Sequence of chain 1.C:
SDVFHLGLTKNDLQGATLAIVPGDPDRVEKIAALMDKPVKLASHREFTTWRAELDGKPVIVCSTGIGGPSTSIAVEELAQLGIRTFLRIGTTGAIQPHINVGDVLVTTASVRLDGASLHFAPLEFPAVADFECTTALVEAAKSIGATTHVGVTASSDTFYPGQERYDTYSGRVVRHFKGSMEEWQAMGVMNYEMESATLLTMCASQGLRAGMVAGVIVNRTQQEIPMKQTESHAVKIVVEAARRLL

A small-molecule ligand and the protein it binds are described below.
Small molecule (SMILES): O=P(O)(O)O[C@H]1O[C@H](CO)[C@@H](O)[C@H]1O

Sequence of chain 1.D:
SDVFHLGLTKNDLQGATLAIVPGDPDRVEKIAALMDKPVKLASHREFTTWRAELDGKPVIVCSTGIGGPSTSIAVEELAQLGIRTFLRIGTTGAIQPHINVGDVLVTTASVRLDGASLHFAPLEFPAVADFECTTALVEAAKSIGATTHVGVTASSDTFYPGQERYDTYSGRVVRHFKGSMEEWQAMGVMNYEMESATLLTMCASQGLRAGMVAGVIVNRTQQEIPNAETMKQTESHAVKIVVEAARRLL

Binding-site contacts:
Ligand atom O1 contacts residue GLU198 of chain 1.D at 3.8 Å.
Ligand atom O3P contacts residue THR94 of chain 1.D at 2.7 Å (h-bond).
Ligand atom O2P contacts residue ARG30 of chain 1.D at 3.3 Å (salt-bridge).
Ligand atom C2 contacts residue MET197 of chain 1.D at 3.8 Å (hydrophobic).
Ligand atom C5 contacts residue URF1 of chain 1.T at 3.5 Å.
Ligand atom C5 contacts residue HIS8 of chain 1.C at 3.5 Å.
Ligand atom O1P contacts residue ARG48 of chain 1.C at 3.2 Å (salt-bridge).
Ligand atom O2P contacts residue THR94 of chain 1.D at 3.9 Å.
Ligand atom O2 contacts residue GLU198 of chain 1.D at 2.5 Å (salt-bridge).
Ligand atom C1 contacts residue THR94 of chain 1.D at 3.1 Å.
Ligand atom P contacts residue THR94 of chain 1.D at 3.9 Å.
Ligand atom C1 contacts residue URF1 of chain 1.T at 3.6 Å.
Ligand atom C3 contacts residue GLU198 of chain 1.D at 3.4 Å.
Ligand atom O5 contacts residue PHE162 of chain 1.D at 3.9 Å.
Ligand atom C2 contacts residue GLU198 of chain 1.D at 3.4 Å.
Ligand atom C5 contacts residue PHE162 of chain 1.D at 3.9 Å (hydrophobic).
Ligand atom C3 contacts residue MET197 of chain 1.D at 3.7 Å (hydrophobic).
Ligand atom O1P contacts residue GLY26 of chain 1.D at 3.5 Å.
Ligand atom O3 contacts residue ILE69 of chain 1.D at 3.4 Å.
Ligand atom O2 contacts residue GLU196 of chain 1.D at 3.4 Å.
Ligand atom O3P contacts residue ARG30 of chain 1.D at 3.3 Å (salt-bridge).
Ligand atom O2P contacts residue GLY93 of chain 1.D at 3.2 Å.
Ligand atom O1 contacts residue ARG91 of chain 1.D at 3.7 Å.
Ligand atom O4 contacts residue URF1 of chain 1.T at 3.0 Å (h-bond).
Ligand atom O5 contacts residue HIS8 of chain 1.C at 2.9 Å (h-bond).
Ligand atom O1 contacts residue THR94 of chain 1.D at 3.4 Å (h-bond).
Ligand atom O3P contacts residue ARG48 of chain 1.C at 3.3 Å (salt-bridge).
Ligand atom O2 contacts residue MET197 of chain 1.D at 2.8 Å (h-bond).
Ligand atom O3 contacts residue GLU198 of chain 1.D at 2.6 Å (salt-bridge).
Ligand atom O5 contacts residue URF1 of chain 1.T at 3.7 Å.
Ligand atom O2P contacts residue GLY26 of chain 1.D at 3.3 Å (h-bond).
Ligand atom O2P contacts residue ARG91 of chain 1.D at 2.8 Å (salt-bridge).
Ligand atom O1P contacts residue ARG91 of chain 1.D at 3.4 Å (salt-bridge).
Ligand atom O2 contacts residue URF1 of chain 1.T at 4.0 Å.
Ligand atom O2P contacts residue ILE92 of chain 1.D at 3.5 Å (h-bond).
Ligand atom C2 contacts residue URF1 of chain 1.T at 3.5 Å.
Ligand atom P contacts residue ARG30 of chain 1.D at 4.0 Å.
Ligand atom O4 contacts residue THR94 of chain 1.D at 3.5 Å (h-bond).
Ligand atom P contacts residue ARG91 of chain 1.D at 3.5 Å.
Ligand atom C4 contacts residue URF1 of chain 1.T at 3.8 Å.